Sequence of chain 1.A:
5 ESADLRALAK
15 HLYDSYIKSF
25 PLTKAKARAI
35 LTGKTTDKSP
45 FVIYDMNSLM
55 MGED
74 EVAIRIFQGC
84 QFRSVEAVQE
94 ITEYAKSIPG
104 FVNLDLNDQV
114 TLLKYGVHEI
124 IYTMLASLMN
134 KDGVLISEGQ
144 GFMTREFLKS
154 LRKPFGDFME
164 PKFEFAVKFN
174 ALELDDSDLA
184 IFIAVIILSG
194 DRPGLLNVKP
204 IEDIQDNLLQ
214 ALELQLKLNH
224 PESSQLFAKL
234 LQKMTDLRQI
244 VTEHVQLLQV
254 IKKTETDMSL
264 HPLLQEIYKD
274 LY

The protein below binds the small molecule below.
Small molecule (SMILES): CN(CCOc1ccc(C[C@@H]2SC(=O)NC2=O)cc1)c1ccccn1

Binding-site contacts:
Ligand atom O2 contacts residue LEU251 of chain 1.A at 3.8 Å.
Ligand atom C22 contacts residue ILE139 of chain 1.A at 3.9 Å (hydrophobic).
Ligand atom O4 contacts residue SER87 of chain 1.A at 2.6 Å (h-bond).
Ligand atom O13 contacts residue CYS83 of chain 1.A at 3.7 Å.
Ligand atom C17 contacts residue CYS83 of chain 1.A at 3.8 Å (hydrophobic).
Ligand atom O4 contacts residue HIS121 of chain 1.A at 2.9 Å (h-bond).
Ligand atom O2 contacts residue HIS247 of chain 1.A at 2.7 Å (h-bond).
Ligand atom C8 contacts residue SER87 of chain 1.A at 3.3 Å.
Ligand atom O4 contacts residue TYR271 of chain 1.A at 3.4 Å (h-bond).
Ligand atom C16 contacts residue CYS83 of chain 1.A at 3.8 Å (hydrophobic).
Ligand atom O13 contacts residue LEU128 of chain 1.A at 3.7 Å.
Ligand atom C4 contacts residue HIS121 of chain 1.A at 3.8 Å.
Ligand atom C8 contacts residue CYS83 of chain 1.A at 3.5 Å (hydrophobic).
Ligand atom S1 contacts residue HIS247 of chain 1.A at 3.8 Å.
Ligand atom N18 contacts residue CYS83 of chain 1.A at 3.8 Å.
Ligand atom N3 contacts residue HIS247 of chain 1.A at 3.6 Å (h-bond).
Ligand atom C5 contacts residue CYS83 of chain 1.A at 3.6 Å (hydrophobic).
Ligand atom C20 contacts residue GLY82 of chain 1.A at 3.6 Å.
Ligand atom O13 contacts residue MET162 of chain 1.A at 3.8 Å.
Ligand atom C4 contacts residue SER87 of chain 1.A at 3.0 Å.
Ligand atom O4 contacts residue LEU267 of chain 1.A at 3.8 Å.
Ligand atom N16 contacts residue ILE139 of chain 1.A at 3.9 Å.
Ligand atom C17 contacts residue ILE139 of chain 1.A at 3.8 Å (hydrophobic).
Ligand atom C4 contacts residue TYR271 of chain 1.A at 3.3 Å (hydrophobic).
Ligand atom C6 contacts residue TYR125 of chain 1.A at 3.6 Å (hydrophobic).
Ligand atom O2 contacts residue TYR271 of chain 1.A at 3.6 Å.
Ligand atom C11 contacts residue MET162 of chain 1.A at 3.5 Å (hydrophobic).
Ligand atom C2 contacts residue TYR271 of chain 1.A at 3.4 Å (hydrophobic).
Ligand atom C11 contacts residue CYS83 of chain 1.A at 3.6 Å (hydrophobic).
Ligand atom C10 contacts residue CYS83 of chain 1.A at 3.7 Å (hydrophobic).
Ligand atom C19 contacts residue ILE79 of chain 1.A at 3.7 Å (hydrophobic).
Ligand atom C6 contacts residue SER87 of chain 1.A at 3.0 Å.
Ligand atom C7 contacts residue SER87 of chain 1.A at 3.6 Å.
Ligand atom N3 contacts residue TYR271 of chain 1.A at 2.6 Å (h-bond).
Ligand atom C21 contacts residue GLY82 of chain 1.A at 3.8 Å.
Ligand atom C5 contacts residue SER87 of chain 1.A at 2.7 Å.
Ligand atom C2 contacts residue HIS247 of chain 1.A at 3.0 Å.
Ligand atom C9 contacts residue CYS83 of chain 1.A at 3.9 Å (hydrophobic).
Ligand atom N3 contacts residue LEU267 of chain 1.A at 3.8 Å.
Ligand atom N16 contacts residue CYS83 of chain 1.A at 3.8 Å.